Sequence of chain 2.A:
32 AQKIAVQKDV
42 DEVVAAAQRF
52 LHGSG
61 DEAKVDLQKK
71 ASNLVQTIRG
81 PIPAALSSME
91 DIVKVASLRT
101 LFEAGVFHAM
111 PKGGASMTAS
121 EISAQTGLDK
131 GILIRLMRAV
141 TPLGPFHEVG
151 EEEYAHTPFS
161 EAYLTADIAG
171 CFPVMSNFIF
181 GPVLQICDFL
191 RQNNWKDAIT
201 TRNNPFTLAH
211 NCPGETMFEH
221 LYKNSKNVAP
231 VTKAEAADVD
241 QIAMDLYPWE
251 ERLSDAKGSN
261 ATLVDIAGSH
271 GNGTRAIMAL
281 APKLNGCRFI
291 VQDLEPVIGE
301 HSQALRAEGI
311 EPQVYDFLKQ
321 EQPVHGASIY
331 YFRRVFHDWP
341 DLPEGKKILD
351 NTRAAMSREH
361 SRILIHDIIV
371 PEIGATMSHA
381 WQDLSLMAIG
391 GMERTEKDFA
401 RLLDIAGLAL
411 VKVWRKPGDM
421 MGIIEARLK

Binding-site contacts:
Ligand atom O19 contacts residue ARG334 of chain 2.A at 3.6 Å.
Ligand atom C28 contacts residue VAL239 of chain 2.A at 2.8 Å (hydrophobic).
Ligand atom C2 contacts residue LEU386 of chain 2.A at 3.6 Å (hydrophobic).
Ligand atom O19 contacts residue SFG1 of chain 2.C at 3.6 Å.
Ligand atom C16 contacts residue TRP381 of chain 2.A at 3.6 Å (hydrophobic).
Ligand atom C2 contacts residue SER385 of chain 2.A at 4.0 Å.
Ligand atom O21 contacts residue ARG334 of chain 2.A at 3.5 Å (salt-bridge).
Ligand atom C11 contacts residue GLU235 of chain 2.A at 3.5 Å.
Ligand atom C3 contacts residue LEU386 of chain 2.A at 3.8 Å (hydrophobic).
Ligand atom C20 contacts residue ASP338 of chain 2.A at 3.8 Å.
Ligand atom C4 contacts residue ILE389 of chain 2.A at 3.9 Å (hydrophobic).
Ligand atom C25 contacts residue ARG334 of chain 2.A at 3.3 Å.
Ligand atom O21 contacts residue ASP338 of chain 2.A at 3.0 Å (salt-bridge).
Ligand atom O21 contacts residue SFG1 of chain 2.C at 2.7 Å (h-bond).
Ligand atom C18 contacts residue SFG1 of chain 2.C at 3.7 Å.
Ligand atom C12 contacts residue ALA234 of chain 2.A at 3.5 Å (hydrophobic).
Ligand atom C16 contacts residue GLN382 of chain 2.A at 3.8 Å.
Ligand atom C22 contacts residue ASP338 of chain 2.A at 3.8 Å.
Ligand atom C10 contacts residue MET175 of chain 2.A at 3.8 Å (hydrophobic).
Ligand atom O31 contacts residue CYS171 of chain 2.A at 3.3 Å (h-bond).
Ligand atom O31 contacts residue TRP381 of chain 2.A at 3.6 Å.
Ligand atom C10 contacts residue VAL174 of chain 2.A at 3.5 Å (hydrophobic).
Ligand atom N27 contacts residue VAL239 of chain 2.A at 2.6 Å.
Ligand atom O19 contacts residue HIS337 of chain 2.A at 3.6 Å.
Ligand atom N32 contacts residue MET175 of chain 2.A at 3.9 Å.
Ligand atom C1 contacts residue LEU386 of chain 2.A at 3.9 Å (hydrophobic).
Ligand atom C18 contacts residue HIS337 of chain 2.A at 3.8 Å.
Ligand atom C25 contacts residue ALA237 of chain 2.A at 3.6 Å (hydrophobic).
Ligand atom C4 contacts residue ILE179 of chain 2.A at 3.7 Å (hydrophobic).
Ligand atom N29 contacts residue ALA237 of chain 2.A at 3.4 Å (h-bond).
Ligand atom C24 contacts residue ARG334 of chain 2.A at 3.1 Å.
Ligand atom C26 contacts residue ARG334 of chain 2.A at 3.3 Å.
Ligand atom C28 contacts residue ALA237 of chain 2.A at 3.8 Å (hydrophobic).
Ligand atom C26 contacts residue VAL239 of chain 2.A at 3.9 Å (hydrophobic).
Ligand atom C20 contacts residue SFG1 of chain 2.C at 3.2 Å.
Ligand atom O21 contacts residue HIS337 of chain 2.A at 2.9 Å (h-bond).
Ligand atom C5 contacts residue MET217 of chain 2.A at 3.6 Å (hydrophobic).
Ligand atom C12 contacts residue GLU235 of chain 2.A at 3.6 Å.
Ligand atom C22 contacts residue SFG1 of chain 2.C at 3.8 Å.
Ligand atom C20 contacts residue HIS337 of chain 2.A at 3.7 Å.

This protein binds this small molecule.
Small molecule (SMILES): C=CC(C)(C)[C@@]12C=C(O)C(=O)N3/C(=C/c4c[nH]cn4)C(=O)N[C@]31N(OC)c1ccccc12